Sequence of chain 1.A:
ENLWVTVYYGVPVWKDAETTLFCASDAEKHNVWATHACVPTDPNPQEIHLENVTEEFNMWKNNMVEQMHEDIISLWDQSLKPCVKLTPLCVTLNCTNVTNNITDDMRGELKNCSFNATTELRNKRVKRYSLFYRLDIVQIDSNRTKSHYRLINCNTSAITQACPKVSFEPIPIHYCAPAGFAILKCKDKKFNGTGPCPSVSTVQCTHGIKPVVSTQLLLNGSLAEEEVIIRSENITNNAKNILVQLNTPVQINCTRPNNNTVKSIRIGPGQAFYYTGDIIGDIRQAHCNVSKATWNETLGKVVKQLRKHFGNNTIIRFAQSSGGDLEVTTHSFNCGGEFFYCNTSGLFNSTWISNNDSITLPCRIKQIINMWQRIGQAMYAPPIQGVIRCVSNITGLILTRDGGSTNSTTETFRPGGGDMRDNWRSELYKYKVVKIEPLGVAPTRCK

The protein below binds the small molecule below.
Small molecule (SMILES): CC(=O)N[C@H]1[C@H](O[C@H]2[C@H](O)[C@@H](NC(C)=O)CO[C@@H]2CO)O[C@H](CO)[C@@H](O)[C@@H]1O

Binding-site contacts:
Ligand atom C7 contacts residue GLN288 of chain 1.A at 4.0 Å.
Ligand atom C8 contacts residue VAL327 of chain 1.A at 3.9 Å (hydrophobic).
Ligand atom O7 contacts residue ASN326 of chain 1.A at 4.2 Å.
Ligand atom C2 contacts residue ASN290 of chain 1.A at 2.5 Å.
Ligand atom O7 contacts residue ASN290 of chain 1.A at 3.5 Å (h-bond).
Ligand atom O3 contacts residue GLN288 of chain 1.A at 4.0 Å.
Ligand atom N2 contacts residue GLN288 of chain 1.A at 2.9 Å (h-bond).
Ligand atom C3 contacts residue ASN290 of chain 1.A at 3.9 Å.
Ligand atom C8 contacts residue ASN326 of chain 1.A at 3.5 Å.
Ligand atom C8 contacts residue SER328 of chain 1.A at 4.1 Å.
Ligand atom C4 contacts residue ASN290 of chain 1.A at 4.3 Å.
Ligand atom C8 contacts residue ILE289 of chain 1.A at 4.3 Å (hydrophobic).
Ligand atom N2 contacts residue ASN290 of chain 1.A at 2.9 Å (h-bond).
Ligand atom C1 contacts residue ASN290 of chain 1.A at 1.5 Å.
Ligand atom C8 contacts residue ASN290 of chain 1.A at 3.6 Å.
Ligand atom C8 contacts residue GLN288 of chain 1.A at 3.1 Å.
Ligand atom C7 contacts residue ASN290 of chain 1.A at 3.2 Å.
Ligand atom C3 contacts residue GLN288 of chain 1.A at 3.5 Å.
Ligand atom C2 contacts residue GLN288 of chain 1.A at 3.6 Å.
Ligand atom O5 contacts residue ASN290 of chain 1.A at 2.4 Å (h-bond).
Ligand atom C7 contacts residue ASN326 of chain 1.A at 4.2 Å.
Ligand atom C1 contacts residue GLN288 of chain 1.A at 3.8 Å.
Ligand atom C5 contacts residue ASN290 of chain 1.A at 3.8 Å.
Ligand atom C1 contacts residue VAL439 of chain 1.A at 4.3 Å (hydrophobic).